The small molecule below binds the protein below.
Small molecule (SMILES): Nc1ccn([C@@H]2O[C@H](CO[P](=O)(O)O[C@H]3[C@@H](O)[C@H](n4ccc(=O)[nH]c4=O)O[C@@H]3CO[P](=O)(O)O[C@H]3[C@@H](O)[C@H](n4cnc5c(N)ncnc54)O[C@@H]3CO)[C@@H](O[P](=O)(O)OC[C@H]3O[C@@H](n4ccc(=O)[nH]c4=O)[C@H](O)[C@@H]3O)[C@H]2O)c(=O)n1.O=c1ccn([C@@H]2O[C@H](CO[P](=O)(O)O[C@H]3[C@@H](O)[C@H](n4ccc(=O)[nH]c4=O)O[C@@H]3CO[P](=O)(O)O[C@H]3[C@@H](O)[C@H](n4ccc(=O)[nH]c4=O)O[C@@H]3CO)[C@@H](O)[C@H]2O)c(=O)[nH]1

Binding-site contacts:
Ligand atom N3 contacts residue GLN61 of chain 14.C at 3.6 Å.
Ligand atom O4 contacts residue U1 of chain 45.G at 2.8 Å (h-bond).
Ligand atom N3 contacts residue C6 of chain 45.G at 3.2 Å (h-bond).
Ligand atom O2 contacts residue C6 of chain 45.G at 2.9 Å (h-bond).
Ligand atom O2 contacts residue U1 of chain 45.G at 2.9 Å (h-bond).
Ligand atom N3 contacts residue U5 of chain 45.G at 3.6 Å.
Ligand atom O2 contacts residue U2 of chain 45.G at 3.6 Å.
Ligand atom OP1 contacts residue LYS68 of chain 14.C at 3.2 Å (salt-bridge).
Ligand atom C2 contacts residue U2 of chain 45.G at 3.6 Å.
Ligand atom N1 contacts residue U2 of chain 45.G at 2.8 Å.
Ligand atom C4 contacts residue U1 of chain 45.G at 3.7 Å.
Ligand atom C6 contacts residue A4 of chain 45.G at 3.7 Å.
Ligand atom C2 contacts residue A4 of chain 45.G at 3.9 Å.
Ligand atom C5 contacts residue A4 of chain 45.G at 2.8 Å.
Ligand atom OP1 contacts residue PHE76 of chain 14.C at 3.7 Å.
Ligand atom C2 contacts residue U3 of chain 45.G at 3.8 Å.
Ligand atom OP1 contacts residue LYS8 of chain 14.F at 3.1 Å.
Ligand atom C4 contacts residue U5 of chain 45.G at 3.7 Å.
Ligand atom C2 contacts residue U1 of chain 45.G at 3.9 Å.
Ligand atom C6 contacts residue U5 of chain 45.G at 3.6 Å.
Ligand atom C4 contacts residue A4 of chain 45.G at 3.2 Å.
Ligand atom O2' contacts residue THR57 of chain 14.C at 3.2 Å.
Ligand atom N6 contacts residue U2 of chain 45.G at 2.6 Å (h-bond).
Ligand atom C5 contacts residue U5 of chain 45.G at 3.9 Å.
Ligand atom OP1 contacts residue LYS12 of chain 14.F at 3.9 Å.
Ligand atom N1 contacts residue U5 of chain 45.G at 3.7 Å.
Ligand atom O2 contacts residue GLN61 of chain 14.C at 3.9 Å.
Ligand atom N3 contacts residue A4 of chain 45.G at 3.8 Å.
Ligand atom O4 contacts residue U5 of chain 45.G at 2.8 Å (h-bond).
Ligand atom C2 contacts residue C6 of chain 45.G at 3.4 Å.
Ligand atom N3 contacts residue U1 of chain 45.G at 3.9 Å.
Ligand atom N3 contacts residue U1 of chain 45.G at 3.8 Å.
Ligand atom OP1 contacts residue LEU56 of chain 14.C at 2.8 Å.
Ligand atom OP2 contacts residue LYS8 of chain 14.F at 3.8 Å.
Ligand atom N3 contacts residue U2 of chain 45.G at 3.6 Å.
Ligand atom C6 contacts residue U2 of chain 45.G at 3.4 Å.
Ligand atom O4 contacts residue A4 of chain 45.G at 2.6 Å (h-bond).
Ligand atom C2 contacts residue GLN61 of chain 14.C at 3.9 Å.
Ligand atom N1 contacts residue U3 of chain 45.G at 3.8 Å.
Ligand atom O2' contacts residue LEU64 of chain 14.C at 3.9 Å.

Sequence of chain 14.C:
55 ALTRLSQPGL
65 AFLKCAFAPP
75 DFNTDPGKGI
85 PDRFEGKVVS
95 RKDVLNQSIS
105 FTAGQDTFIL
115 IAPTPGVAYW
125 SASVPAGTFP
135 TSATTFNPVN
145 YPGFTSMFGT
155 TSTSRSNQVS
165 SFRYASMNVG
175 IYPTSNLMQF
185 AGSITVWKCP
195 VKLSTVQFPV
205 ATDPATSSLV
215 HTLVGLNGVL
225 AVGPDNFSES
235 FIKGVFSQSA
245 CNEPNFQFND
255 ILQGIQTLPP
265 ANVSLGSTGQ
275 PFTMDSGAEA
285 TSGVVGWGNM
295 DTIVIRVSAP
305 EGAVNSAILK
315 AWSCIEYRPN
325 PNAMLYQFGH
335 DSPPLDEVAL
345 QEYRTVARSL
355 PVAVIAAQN

Sequence of chain 45.C:
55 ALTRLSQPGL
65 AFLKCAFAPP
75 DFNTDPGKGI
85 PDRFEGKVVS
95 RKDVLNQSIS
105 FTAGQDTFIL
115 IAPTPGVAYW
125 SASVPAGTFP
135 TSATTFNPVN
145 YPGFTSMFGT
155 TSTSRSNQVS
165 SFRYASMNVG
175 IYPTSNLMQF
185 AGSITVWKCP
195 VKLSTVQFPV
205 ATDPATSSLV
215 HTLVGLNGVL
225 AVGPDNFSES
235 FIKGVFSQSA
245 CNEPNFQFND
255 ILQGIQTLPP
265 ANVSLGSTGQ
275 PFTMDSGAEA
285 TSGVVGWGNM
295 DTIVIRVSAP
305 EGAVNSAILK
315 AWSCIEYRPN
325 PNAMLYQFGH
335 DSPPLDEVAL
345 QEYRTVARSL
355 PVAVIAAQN

Sequence of chain 14.F:
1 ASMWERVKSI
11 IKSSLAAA